The protein below binds the small molecule below.
Small molecule (SMILES): N[C@@H](Cc1c[nH]c2ccccc12)C(=O)O

Binding-site contacts:
Ligand atom CE2 contacts residue GLN45 of chain 1.S at 4.0 Å.
Ligand atom C contacts residue SER51 of chain 1.T at 3.6 Å.
Ligand atom CZ2 contacts residue ILE53 of chain 1.S at 3.9 Å (hydrophobic).
Ligand atom N contacts residue ARG24 of chain 1.T at 3.9 Å.
Ligand atom CE2 contacts residue THR50 of chain 1.S at 4.0 Å.
Ligand atom OXT contacts residue THR50 of chain 1.S at 2.9 Å (h-bond).
Ligand atom CA contacts residue HIS31 of chain 1.S at 3.9 Å.
Ligand atom O contacts residue SER51 of chain 1.T at 3.0 Å (h-bond).
Ligand atom CZ2 contacts residue ALA44 of chain 1.S at 3.9 Å (hydrophobic).
Ligand atom CE3 contacts residue HIS31 of chain 1.S at 3.9 Å.
Ligand atom OXT contacts residue HIS49 of chain 1.S at 3.8 Å.
Ligand atom CH2 contacts residue GLY21 of chain 1.S at 3.4 Å.
Ligand atom CZ3 contacts residue GLY21 of chain 1.S at 3.6 Å.
Ligand atom C contacts residue THR47 of chain 1.S at 3.4 Å.
Ligand atom CD1 contacts residue GLN45 of chain 1.S at 3.6 Å.
Ligand atom CA contacts residue THR28 of chain 1.T at 3.4 Å.
Ligand atom CG contacts residue SER51 of chain 1.T at 3.9 Å.
Ligand atom N contacts residue ASP27 of chain 1.T at 3.1 Å (salt-bridge).
Ligand atom CA contacts residue GLY25 of chain 1.T at 3.6 Å.
Ligand atom CB contacts residue THR28 of chain 1.T at 3.6 Å.
Ligand atom NE1 contacts residue ALA44 of chain 1.S at 3.7 Å.
Ligand atom NE1 contacts residue GLN45 of chain 1.S at 2.9 Å (h-bond).
Ligand atom OXT contacts residue HIS31 of chain 1.S at 3.8 Å.
Ligand atom OXT contacts residue THR47 of chain 1.S at 2.5 Å (h-bond).
Ligand atom O contacts residue ARG24 of chain 1.T at 3.5 Å.
Ligand atom CZ2 contacts residue THR50 of chain 1.S at 3.9 Å.
Ligand atom CE2 contacts residue ALA44 of chain 1.S at 3.9 Å (hydrophobic).
Ligand atom CD1 contacts residue THR47 of chain 1.S at 3.8 Å.
Ligand atom CE3 contacts residue HIS32 of chain 1.S at 3.9 Å.
Ligand atom CA contacts residue THR23 of chain 1.T at 3.8 Å.
Ligand atom CD1 contacts residue SER51 of chain 1.T at 3.5 Å.
Ligand atom N contacts residue THR23 of chain 1.T at 2.8 Å (h-bond).
Ligand atom CB contacts residue SER51 of chain 1.T at 3.5 Å.
Ligand atom N contacts residue GLY25 of chain 1.T at 2.8 Å (h-bond).
Ligand atom C contacts residue GLY25 of chain 1.T at 3.5 Å.
Ligand atom C contacts residue THR50 of chain 1.S at 3.9 Å.
Ligand atom O contacts residue GLY25 of chain 1.T at 2.9 Å (h-bond).
Ligand atom CB contacts residue THR23 of chain 1.T at 3.7 Å.
Ligand atom N contacts residue THR28 of chain 1.T at 3.0 Å (h-bond).
Ligand atom O contacts residue THR47 of chain 1.S at 3.5 Å (h-bond).

Sequence of chain 1.S:
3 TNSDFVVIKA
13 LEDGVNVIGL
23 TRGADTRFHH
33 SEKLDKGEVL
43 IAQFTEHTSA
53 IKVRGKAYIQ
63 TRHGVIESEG

Sequence of chain 1.T:
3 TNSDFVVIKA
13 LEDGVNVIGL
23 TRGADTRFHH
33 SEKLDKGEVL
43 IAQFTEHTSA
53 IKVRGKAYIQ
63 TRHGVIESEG